The protein below binds the small molecule below.
Small molecule (SMILES): CC[C@H](C)[C@H](NC(=O)[C@H](CCC(N)=O)NC(=O)[C@@H]1CCCN1)C(=O)N[C@H](C(=O)N[C@@H](CC(N)=O)C(=O)N[C@@H](CCCN=C(N)N)C(=O)N1CCC[C@H]1C=O)[C@@H](C)CC

Binding-site contacts:
Ligand atom CA contacts residue ASP94 of chain 5.A at 3.0 Å.
Ligand atom O contacts residue PHE102 of chain 5.A at 3.0 Å (h-bond).
Ligand atom CB contacts residue ASP94 of chain 5.A at 2.9 Å.
Ligand atom O contacts residue THR42 of chain 5.A at 3.2 Å.
Ligand atom CA contacts residue ASP40 of chain 5.A at 3.6 Å.
Ligand atom CA contacts residue ILE41 of chain 5.A at 3.4 Å (hydrophobic).
Ligand atom N contacts residue ASP40 of chain 5.A at 2.8 Å (salt-bridge).
Ligand atom ND2 contacts residue ASP92 of chain 5.A at 3.1 Å (salt-bridge).
Ligand atom N contacts residue THR100 of chain 5.A at 2.9 Å (h-bond).
Ligand atom N contacts residue PHE102 of chain 5.A at 3.1 Å (h-bond).
Ligand atom CB contacts residue GLN38 of chain 5.A at 3.6 Å.
Ligand atom O contacts residue THR99 of chain 5.A at 3.2 Å.
Ligand atom O contacts residue ILE41 of chain 5.A at 3.4 Å (h-bond).
Ligand atom ND2 contacts residue ILE75 of chain 5.A at 3.0 Å (h-bond).
Ligand atom O contacts residue THR100 of chain 5.A at 2.9 Å (h-bond).
Ligand atom CB contacts residue ASP94 of chain 5.A at 3.3 Å.
Ligand atom O contacts residue LYS101 of chain 5.A at 3.5 Å.
Ligand atom CA contacts residue GLY98 of chain 5.A at 3.5 Å.
Ligand atom ND2 contacts residue THR96 of chain 5.A at 3.0 Å (h-bond).
Ligand atom CD contacts residue PHE102 of chain 5.A at 3.5 Å (hydrophobic).
Ligand atom N contacts residue ASP94 of chain 5.A at 3.4 Å (salt-bridge).
Ligand atom N contacts residue ILE41 of chain 5.A at 3.0 Å (h-bond).
Ligand atom CB contacts residue THR96 of chain 5.A at 3.3 Å.
Ligand atom C contacts residue THR100 of chain 5.A at 3.5 Å.
Ligand atom CB contacts residue ASP40 of chain 5.A at 3.5 Å.
Ligand atom CG2 contacts residue ASP92 of chain 5.A at 3.5 Å.
Ligand atom O contacts residue THR44 of chain 5.A at 3.1 Å.
Ligand atom O contacts residue VAL43 of chain 5.A at 2.9 Å (h-bond).
Ligand atom O contacts residue VAL43 of chain 5.A at 3.3 Å (h-bond).
Ligand atom CG1 contacts residue PHE102 of chain 5.A at 3.5 Å (hydrophobic).
Ligand atom OD1 contacts residue ASP92 of chain 5.A at 2.6 Å (salt-bridge).
Ligand atom CG contacts residue ASP92 of chain 5.A at 3.5 Å.
Ligand atom O contacts residue ASP94 of chain 5.A at 3.6 Å (salt-bridge).
Ligand atom O contacts residue ASP40 of chain 5.A at 3.2 Å.
Ligand atom CG1 contacts residue THR99 of chain 5.A at 3.6 Å.
Ligand atom CB contacts residue THR100 of chain 5.A at 3.6 Å.
Ligand atom N contacts residue GLY98 of chain 5.A at 2.8 Å (h-bond).
Ligand atom O contacts residue GLY98 of chain 5.A at 3.4 Å (h-bond).
Ligand atom N contacts residue VAL43 of chain 5.A at 2.9 Å (h-bond).
Ligand atom CA contacts residue THR100 of chain 5.A at 3.2 Å.

Sequence of chain 5.A:
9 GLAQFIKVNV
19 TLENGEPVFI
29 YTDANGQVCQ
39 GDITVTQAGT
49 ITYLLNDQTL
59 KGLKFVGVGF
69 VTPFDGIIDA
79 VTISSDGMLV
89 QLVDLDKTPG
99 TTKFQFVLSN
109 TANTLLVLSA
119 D